This protein binds this small molecule.
Small molecule (SMILES): O=c1ccn(-c2cccc(C(F)(F)F)c2)nc1-c1ccnn1-c1ccccc1

Binding-site contacts:
Ligand atom C6 contacts residue VAL227 of chain 1.A at 4.0 Å (hydrophobic).
Ligand atom N7 contacts residue ILE241 of chain 1.A at 4.1 Å.
Ligand atom C10 contacts residue ILE241 of chain 1.A at 3.9 Å (hydrophobic).
Ligand atom C4 contacts residue ILE241 of chain 1.A at 4.0 Å (hydrophobic).
Ligand atom O1 contacts residue GLN275 of chain 1.A at 2.9 Å (h-bond).
Ligand atom C3 contacts residue PHE278 of chain 1.A at 3.5 Å (hydrophobic).
Ligand atom C10 contacts residue PHE245 of chain 1.A at 4.1 Å (hydrophobic).
Ligand atom C17 contacts residue PHE278 of chain 1.A at 3.6 Å (hydrophobic).
Ligand atom C27 contacts residue PHE278 of chain 1.A at 3.6 Å (hydrophobic).
Ligand atom C19 contacts residue LEU184 of chain 1.A at 3.8 Å (hydrophobic).
Ligand atom C5 contacts residue PHE278 of chain 1.A at 3.5 Å (hydrophobic).
Ligand atom C6 contacts residue LEU224 of chain 1.A at 4.1 Å (hydrophobic).
Ligand atom C27 contacts residue MET262 of chain 1.A at 3.6 Å (hydrophobic).
Ligand atom C2 contacts residue PHE278 of chain 1.A at 4.0 Å (hydrophobic).
Ligand atom C18 contacts residue PHE245 of chain 1.A at 3.9 Å (hydrophobic).
Ligand atom C17 contacts residue MET262 of chain 1.A at 3.9 Å (hydrophobic).
Ligand atom C5 contacts residue ILE241 of chain 1.A at 3.9 Å (hydrophobic).
Ligand atom N15 contacts residue PHE278 of chain 1.A at 3.3 Å.
Ligand atom C12 contacts residue HIS74 of chain 1.A at 3.9 Å.
Ligand atom C26 contacts residue PHE278 of chain 1.A at 3.7 Å (hydrophobic).
Ligand atom C4 contacts residue PHE278 of chain 1.A at 3.7 Å (hydrophobic).
Ligand atom C11 contacts residue HIS74 of chain 1.A at 3.7 Å.
Ligand atom C28 contacts residue GLN275 of chain 1.A at 3.5 Å.
Ligand atom C11 contacts residue PHE245 of chain 1.A at 3.9 Å (hydrophobic).
Ligand atom N16 contacts residue PHE245 of chain 1.A at 3.8 Å.
Ligand atom C5 contacts residue VAL227 of chain 1.A at 3.9 Å (hydrophobic).
Ligand atom C28 contacts residue TYR242 of chain 1.A at 3.8 Å (hydrophobic).
Ligand atom C17 contacts residue PHE245 of chain 1.A at 4.0 Å (hydrophobic).
Ligand atom C28 contacts residue PHE245 of chain 1.A at 4.0 Å (hydrophobic).
Ligand atom N7 contacts residue LEU224 of chain 1.A at 3.8 Å.
Ligand atom C26 contacts residue MET262 of chain 1.A at 3.6 Å (hydrophobic).
Ligand atom C6 contacts residue ILE241 of chain 1.A at 3.9 Å (hydrophobic).
Ligand atom C28 contacts residue PHE278 of chain 1.A at 4.0 Å (hydrophobic).
Ligand atom C2 contacts residue GLN275 of chain 1.A at 3.6 Å.
Ligand atom N7 contacts residue TYR73 of chain 1.A at 3.6 Å.
Ligand atom C10 contacts residue TYR73 of chain 1.A at 3.9 Å (hydrophobic).
Ligand atom C14 contacts residue LEU224 of chain 1.A at 3.8 Å (hydrophobic).
Ligand atom N16 contacts residue PHE278 of chain 1.A at 3.4 Å.
Ligand atom C20 contacts residue LEU184 of chain 1.A at 3.8 Å (hydrophobic).
Ligand atom C27 contacts residue PHE245 of chain 1.A at 3.8 Å (hydrophobic).

Sequence of chain 1.A:
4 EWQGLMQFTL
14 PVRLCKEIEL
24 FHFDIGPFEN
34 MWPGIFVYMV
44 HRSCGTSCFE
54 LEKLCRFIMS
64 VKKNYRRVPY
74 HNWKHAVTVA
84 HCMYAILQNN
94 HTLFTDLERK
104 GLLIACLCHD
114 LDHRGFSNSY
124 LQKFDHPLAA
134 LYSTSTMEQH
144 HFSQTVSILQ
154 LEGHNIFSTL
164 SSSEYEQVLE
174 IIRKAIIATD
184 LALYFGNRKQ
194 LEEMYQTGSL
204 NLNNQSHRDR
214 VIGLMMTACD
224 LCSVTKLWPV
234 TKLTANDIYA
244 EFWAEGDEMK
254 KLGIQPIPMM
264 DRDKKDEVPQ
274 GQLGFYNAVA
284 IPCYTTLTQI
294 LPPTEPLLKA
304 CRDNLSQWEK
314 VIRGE